A protein and the small-molecule ligand that binds it are described below.
Small molecule (SMILES): O=c1[nH]cnc2c1ncn2[C@@H]1O[C@H](COP(=O)(O)O)[C@@H](O)[C@H]1O

Binding-site contacts:
Ligand atom C3' contacts residue SER73 of chain 1.D at 3.3 Å.
Ligand atom O2' contacts residue NAD1 of chain 1.BA at 2.6 Å (h-bond).
Ligand atom N7 contacts residue NAD1 of chain 1.BA at 3.3 Å.
Ligand atom N1 contacts residue GLY420 of chain 1.D at 3.6 Å (h-bond).
Ligand atom P contacts residue SER393 of chain 1.D at 3.3 Å.
Ligand atom C6 contacts residue MET419 of chain 1.D at 3.6 Å (hydrophobic).
Ligand atom C2' contacts residue NAD1 of chain 1.BA at 3.4 Å.
Ligand atom C5 contacts residue NAD1 of chain 1.BA at 3.3 Å.
Ligand atom O2' contacts residue ASP369 of chain 1.D at 2.3 Å (salt-bridge).
Ligand atom O3' contacts residue ASP369 of chain 1.D at 2.3 Å (salt-bridge).
Ligand atom O6 contacts residue MET419 of chain 1.D at 2.6 Å (h-bond).
Ligand atom C6 contacts residue NAD1 of chain 1.BA at 3.4 Å.
Ligand atom O2P contacts residue ASP369 of chain 1.D at 3.1 Å (salt-bridge).
Ligand atom C2 contacts residue NAD1 of chain 1.BA at 3.5 Å.
Ligand atom O2' contacts residue ARG327 of chain 1.D at 3.4 Å (salt-bridge).
Ligand atom N3 contacts residue CYS336 of chain 1.D at 3.2 Å (h-bond).
Ligand atom C8 contacts residue MET75 of chain 1.D at 3.5 Å (hydrophobic).
Ligand atom N1 contacts residue NAD1 of chain 1.BA at 3.4 Å.
Ligand atom N3 contacts residue NAD1 of chain 1.BA at 3.5 Å.
Ligand atom C4 contacts residue NAD1 of chain 1.BA at 3.4 Å.
Ligand atom O5' contacts residue SER393 of chain 1.D at 2.8 Å (h-bond).
Ligand atom C5' contacts residue TYR416 of chain 1.D at 3.5 Å (hydrophobic).
Ligand atom O1P contacts residue GLY392 of chain 1.D at 3.0 Å (h-bond).
Ligand atom O6 contacts residue GLY420 of chain 1.D at 2.4 Å (h-bond).
Ligand atom O3' contacts residue SER73 of chain 1.D at 3.6 Å.
Ligand atom O1P contacts residue SER393 of chain 1.D at 2.8 Å (h-bond).
Ligand atom C3' contacts residue ASP369 of chain 1.D at 3.4 Å.
Ligand atom N7 contacts residue MET419 of chain 1.D at 3.6 Å.
Ligand atom O3P contacts residue SER393 of chain 1.D at 3.3 Å.
Ligand atom C2' contacts residue ASP369 of chain 1.D at 3.6 Å.
Ligand atom C6 contacts residue GLY420 of chain 1.D at 3.3 Å.
Ligand atom C6 contacts residue GLY418 of chain 1.D at 3.5 Å.
Ligand atom N9 contacts residue NAD1 of chain 1.BA at 3.3 Å.
Ligand atom C1' contacts residue NAD1 of chain 1.BA at 3.4 Å.
Ligand atom O2P contacts residue GLY370 of chain 1.D at 2.9 Å (h-bond).
Ligand atom C8 contacts residue NAD1 of chain 1.BA at 3.2 Å.
Ligand atom O6 contacts residue GLY418 of chain 1.D at 3.1 Å.
Ligand atom C2 contacts residue ILE335 of chain 1.D at 3.6 Å (hydrophobic).
Ligand atom O6 contacts residue NAD1 of chain 1.BA at 3.3 Å.
Ligand atom C5' contacts residue SER393 of chain 1.D at 3.2 Å.

Sequence of chain 1.D:
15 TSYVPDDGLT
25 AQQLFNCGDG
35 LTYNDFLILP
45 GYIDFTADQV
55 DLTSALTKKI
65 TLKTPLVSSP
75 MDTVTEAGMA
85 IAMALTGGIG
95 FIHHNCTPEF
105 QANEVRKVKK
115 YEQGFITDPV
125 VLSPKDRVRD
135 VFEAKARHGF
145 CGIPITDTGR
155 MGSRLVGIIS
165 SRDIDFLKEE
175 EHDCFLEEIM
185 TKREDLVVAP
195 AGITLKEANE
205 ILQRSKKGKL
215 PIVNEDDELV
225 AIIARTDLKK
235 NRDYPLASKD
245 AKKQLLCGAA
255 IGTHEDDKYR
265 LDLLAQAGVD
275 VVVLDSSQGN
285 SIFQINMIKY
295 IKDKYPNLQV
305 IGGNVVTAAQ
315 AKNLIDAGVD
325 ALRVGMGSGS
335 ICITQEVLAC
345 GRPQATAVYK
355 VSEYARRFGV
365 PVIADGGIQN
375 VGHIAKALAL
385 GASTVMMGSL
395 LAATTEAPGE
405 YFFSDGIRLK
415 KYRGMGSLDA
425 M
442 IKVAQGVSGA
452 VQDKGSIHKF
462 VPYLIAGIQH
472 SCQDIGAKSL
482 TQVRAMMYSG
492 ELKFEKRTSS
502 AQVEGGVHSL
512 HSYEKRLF